Binding-site contacts:
Ligand atom C3 contacts residue VAL26 of chain 1.A at 3.7 Å (hydrophobic).
Ligand atom C20 contacts residue HIS92 of chain 1.A at 3.5 Å.
Ligand atom C17 contacts residue ASP94 of chain 1.A at 3.2 Å.
Ligand atom C1 contacts residue ASP153 of chain 1.A at 3.5 Å.
Ligand atom C13 contacts residue LEU142 of chain 1.A at 3.3 Å (hydrophobic).
Ligand atom O1 contacts residue GLN93 of chain 1.A at 3.2 Å.
Ligand atom O6 contacts residue VAL26 of chain 1.A at 3.6 Å.
Ligand atom N2 contacts residue GLU89 of chain 1.A at 2.8 Å (salt-bridge).
Ligand atom C7 contacts residue GLY21 of chain 1.A at 3.3 Å.
Ligand atom C13 contacts residue ALA39 of chain 1.A at 3.3 Å (hydrophobic).
Ligand atom N3 contacts residue LEU91 of chain 1.A at 2.8 Å (h-bond).
Ligand atom S2 contacts residue LYS97 of chain 1.A at 3.7 Å.
Ligand atom O1 contacts residue LYS97 of chain 1.A at 3.0 Å.
Ligand atom N4 contacts residue ASP94 of chain 1.A at 3.0 Å (salt-bridge).
Ligand atom O3 contacts residue PHE88 of chain 1.A at 3.7 Å.
Ligand atom N1 contacts residue ALA39 of chain 1.A at 3.6 Å.
Ligand atom C7 contacts residue ASP153 of chain 1.A at 3.6 Å.
Ligand atom N2 contacts residue LEU142 of chain 1.A at 3.7 Å.
Ligand atom C12 contacts residue LEU142 of chain 1.A at 3.5 Å (hydrophobic).
Ligand atom N3 contacts residue ILE18 of chain 1.A at 3.5 Å.
Ligand atom C7 contacts residue GLY24 of chain 1.A at 3.7 Å.
Ligand atom C14 contacts residue ILE18 of chain 1.A at 3.7 Å (hydrophobic).
Ligand atom C2 contacts residue VAL26 of chain 1.A at 3.7 Å (hydrophobic).
Ligand atom C2 contacts residue ASP153 of chain 1.A at 3.6 Å.
Ligand atom N3 contacts residue PHE90 of chain 1.A at 3.5 Å.
Ligand atom N2 contacts residue VAL72 of chain 1.A at 3.6 Å.
Ligand atom C19 contacts residue GLN93 of chain 1.A at 3.7 Å.
Ligand atom N1 contacts residue LEU142 of chain 1.A at 3.6 Å.
Ligand atom O2 contacts residue LYS97 of chain 1.A at 3.1 Å (salt-bridge).
Ligand atom O1 contacts residue ASP94 of chain 1.A at 2.9 Å (salt-bridge).
Ligand atom N1 contacts residue LEU91 of chain 1.A at 3.4 Å (h-bond).
Ligand atom O6 contacts residue LYS41 of chain 1.A at 3.6 Å.
Ligand atom S2 contacts residue ASP94 of chain 1.A at 3.7 Å.
Ligand atom C7 contacts residue LYS41 of chain 1.A at 3.4 Å.
Ligand atom N2 contacts residue ALA39 of chain 1.A at 3.3 Å.
Ligand atom O6 contacts residue ASP153 of chain 1.A at 3.5 Å (salt-bridge).
Ligand atom C15 contacts residue LEU91 of chain 1.A at 3.3 Å (hydrophobic).
Ligand atom C20 contacts residue LEU91 of chain 1.A at 3.2 Å (hydrophobic).
Ligand atom C19 contacts residue HIS92 of chain 1.A at 3.1 Å.
Ligand atom C14 contacts residue LEU91 of chain 1.A at 3.7 Å (hydrophobic).

This protein binds this small molecule.
Small molecule (SMILES): COc1cccc(C(=O)c2sc(Nc3ccc(S(N)(=O)=O)cc3)nc2N)c1

Sequence of chain 1.A:
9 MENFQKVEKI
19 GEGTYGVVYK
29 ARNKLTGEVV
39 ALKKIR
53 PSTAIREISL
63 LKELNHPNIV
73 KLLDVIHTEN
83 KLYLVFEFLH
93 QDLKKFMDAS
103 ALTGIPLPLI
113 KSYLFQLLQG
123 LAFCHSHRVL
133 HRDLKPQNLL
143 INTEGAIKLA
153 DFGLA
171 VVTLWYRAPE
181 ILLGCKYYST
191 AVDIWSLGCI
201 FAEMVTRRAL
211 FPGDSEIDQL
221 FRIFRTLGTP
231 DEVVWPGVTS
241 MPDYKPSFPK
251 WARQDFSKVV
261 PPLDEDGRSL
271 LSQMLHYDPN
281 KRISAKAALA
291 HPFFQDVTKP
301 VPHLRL